This protein binds this small molecule.
Small molecule (SMILES): CCOc1noc2cc(OCCC3CCN(c4ccc(C)nn4)CC3)ccc12

Sequence of chain 25.A:
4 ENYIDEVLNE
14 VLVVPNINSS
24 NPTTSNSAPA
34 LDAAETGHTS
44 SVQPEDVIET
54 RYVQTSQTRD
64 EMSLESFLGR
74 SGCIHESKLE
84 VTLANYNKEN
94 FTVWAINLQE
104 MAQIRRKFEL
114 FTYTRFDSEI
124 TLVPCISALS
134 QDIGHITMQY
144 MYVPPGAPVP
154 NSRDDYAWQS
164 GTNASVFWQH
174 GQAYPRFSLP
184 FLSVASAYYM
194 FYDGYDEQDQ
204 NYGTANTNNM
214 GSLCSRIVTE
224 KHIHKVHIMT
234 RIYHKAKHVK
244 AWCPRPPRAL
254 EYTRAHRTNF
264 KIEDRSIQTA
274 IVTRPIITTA

Binding-site contacts:
Ligand atom C09 contacts residue TYR191 of chain 25.A at 3.6 Å (hydrophobic).
Ligand atom C28 contacts residue MET144 of chain 25.A at 3.8 Å (hydrophobic).
Ligand atom N24 contacts residue PHE180 of chain 25.A at 3.6 Å.
Ligand atom C25 contacts residue PHE180 of chain 25.A at 3.5 Å (hydrophobic).
Ligand atom O16 contacts residue ILE99 of chain 25.A at 3.6 Å.
Ligand atom C19 contacts residue TYR145 of chain 25.A at 3.2 Å (hydrophobic).
Ligand atom C15 contacts residue LEU182 of chain 25.A at 3.7 Å (hydrophobic).
Ligand atom C04 contacts residue MET213 of chain 25.A at 3.9 Å (hydrophobic).
Ligand atom O26 contacts residue TYR145 of chain 25.A at 3.2 Å.
Ligand atom C09 contacts residue LEU101 of chain 25.A at 3.8 Å (hydrophobic).
Ligand atom N24 contacts residue LEU216 of chain 25.A at 3.5 Å.
Ligand atom O23 contacts residue LEU216 of chain 25.A at 3.7 Å.
Ligand atom C22 contacts residue ILE123 of chain 25.A at 3.6 Å (hydrophobic).
Ligand atom N08 contacts residue LEU101 of chain 25.A at 3.8 Å.
Ligand atom C04 contacts residue ASN211 of chain 25.A at 3.4 Å.
Ligand atom C14 contacts residue HIS237 of chain 25.A at 3.5 Å.
Ligand atom C21 contacts residue ILE123 of chain 25.A at 3.8 Å (hydrophobic).
Ligand atom C18 contacts residue TYR145 of chain 25.A at 3.8 Å (hydrophobic).
Ligand atom N07 contacts residue LEU101 of chain 25.A at 3.7 Å.
Ligand atom C18 contacts residue ILE99 of chain 25.A at 3.8 Å (hydrophobic).
Ligand atom C14 contacts residue SER121 of chain 25.A at 3.5 Å.
Ligand atom C05 contacts residue LEU101 of chain 25.A at 3.9 Å (hydrophobic).
Ligand atom C13 contacts residue MET213 of chain 25.A at 3.4 Å (hydrophobic).
Ligand atom C28 contacts residue TYR143 of chain 25.A at 3.4 Å (hydrophobic).
Ligand atom C18 contacts residue LEU182 of chain 25.A at 3.2 Å (hydrophobic).
Ligand atom C10 contacts residue TYR191 of chain 25.A at 3.7 Å (hydrophobic).
Ligand atom C27 contacts residue PHE180 of chain 25.A at 3.2 Å (hydrophobic).
Ligand atom C28 contacts residue ALA167 of chain 25.A at 3.1 Å (hydrophobic).
Ligand atom C28 contacts residue TYR145 of chain 25.A at 3.3 Å (hydrophobic).
Ligand atom C15 contacts residue ILE123 of chain 25.A at 3.6 Å (hydrophobic).
Ligand atom C17 contacts residue ILE99 of chain 25.A at 3.8 Å (hydrophobic).
Ligand atom C22 contacts residue ILE99 of chain 25.A at 3.9 Å (hydrophobic).
Ligand atom C01 contacts residue TYR192 of chain 25.A at 2.9 Å (hydrophobic).
Ligand atom C17 contacts residue LEU182 of chain 25.A at 3.7 Å (hydrophobic).
Ligand atom C19 contacts residue LEU182 of chain 25.A at 3.6 Å (hydrophobic).
Ligand atom C01 contacts residue THR207 of chain 25.A at 2.9 Å.
Ligand atom C03 contacts residue ASN211 of chain 25.A at 3.1 Å.
Ligand atom N06 contacts residue LEU101 of chain 25.A at 3.2 Å.
Ligand atom C12 contacts residue ILE99 of chain 25.A at 3.7 Å (hydrophobic).
Ligand atom O26 contacts residue PHE180 of chain 25.A at 3.7 Å.